Sequence of chain 2.B:
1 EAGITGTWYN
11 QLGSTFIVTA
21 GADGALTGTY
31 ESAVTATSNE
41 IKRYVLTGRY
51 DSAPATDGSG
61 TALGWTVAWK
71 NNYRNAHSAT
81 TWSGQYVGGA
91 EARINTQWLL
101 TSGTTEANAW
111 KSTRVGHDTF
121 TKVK

This protein binds this small molecule.
Small molecule (SMILES): O=C(CCCC[C@@H]1SC[C@@H]2NC(=O)N[C@@H]21)Nc1ccc([N+](=O)[O-])cc1

Binding-site contacts:
Ligand atom C4 contacts residue TRP110 of chain 1.A at 3.8 Å (hydrophobic).
Ligand atom C9 contacts residue TRP69 of chain 2.B at 3.8 Å (hydrophobic).
Ligand atom C8 contacts residue TRP69 of chain 2.B at 3.6 Å (hydrophobic).
Ligand atom C18 contacts residue TRP110 of chain 1.A at 3.9 Å (hydrophobic).
Ligand atom C5 contacts residue TRP98 of chain 2.B at 3.8 Å (hydrophobic).
Ligand atom C5 contacts residue ASP118 of chain 2.B at 3.9 Å.
Ligand atom C7 contacts residue TRP69 of chain 2.B at 3.8 Å (hydrophobic).
Ligand atom C3 contacts residue LEU12 of chain 2.B at 3.6 Å (hydrophobic).
Ligand atom C1 contacts residue SER78 of chain 2.B at 3.7 Å.
Ligand atom O2 contacts residue LEU100 of chain 2.B at 3.9 Å.
Ligand atom O3 contacts residue TYR30 of chain 2.B at 2.7 Å (h-bond).
Ligand atom O2 contacts residue SER78 of chain 2.B at 2.9 Å (h-bond).
Ligand atom C4 contacts residue LEU12 of chain 2.B at 3.8 Å (hydrophobic).
Ligand atom N1 contacts residue ASN10 of chain 2.B at 3.9 Å.
Ligand atom C10 contacts residue SER78 of chain 2.B at 3.8 Å.
Ligand atom C5 contacts residue LEU12 of chain 2.B at 3.8 Å (hydrophobic).
Ligand atom O27 contacts residue ARG114 of chain 2.B at 2.7 Å (salt-bridge).
Ligand atom C8 contacts residue LEU100 of chain 2.B at 4.0 Å (hydrophobic).
Ligand atom S1 contacts residue TRP82 of chain 2.B at 3.8 Å.
Ligand atom S1 contacts residue TRP69 of chain 2.B at 3.6 Å.
Ligand atom N1 contacts residue ASP118 of chain 2.B at 2.8 Å (salt-bridge).
Ligand atom C3 contacts residue ASN10 of chain 2.B at 3.7 Å.
Ligand atom C2 contacts residue TRP110 of chain 1.A at 3.5 Å (hydrophobic).
Ligand atom C10 contacts residue TRP69 of chain 2.B at 3.5 Å (hydrophobic).
Ligand atom N1 contacts residue LEU12 of chain 2.B at 3.6 Å.
Ligand atom N2 contacts residue SER14 of chain 2.B at 4.0 Å.
Ligand atom O3 contacts residue ASN10 of chain 2.B at 3.0 Å (h-bond).
Ligand atom C3 contacts residue SER14 of chain 2.B at 3.6 Å.
Ligand atom C3 contacts residue ASP118 of chain 2.B at 3.7 Å.
Ligand atom O3 contacts residue SER14 of chain 2.B at 2.7 Å (h-bond).
Ligand atom N25 contacts residue LYS111 of chain 1.A at 3.5 Å (salt-bridge).
Ligand atom O26 contacts residue LYS111 of chain 1.A at 2.6 Å (salt-bridge).
Ligand atom N25 contacts residue ARG114 of chain 2.B at 3.8 Å.
Ligand atom N2 contacts residue LEU12 of chain 2.B at 3.7 Å.
Ligand atom C6 contacts residue TRP98 of chain 2.B at 3.4 Å (hydrophobic).
Ligand atom O3 contacts residue ASP118 of chain 2.B at 3.8 Å.
Ligand atom O2 contacts residue ALA76 of chain 2.B at 3.9 Å.
Ligand atom S1 contacts residue THR80 of chain 2.B at 3.3 Å (h-bond).
Ligand atom C3 contacts residue TYR30 of chain 2.B at 3.6 Å (hydrophobic).
Ligand atom N1 contacts residue TYR30 of chain 2.B at 3.9 Å.

Sequence of chain 1.A:
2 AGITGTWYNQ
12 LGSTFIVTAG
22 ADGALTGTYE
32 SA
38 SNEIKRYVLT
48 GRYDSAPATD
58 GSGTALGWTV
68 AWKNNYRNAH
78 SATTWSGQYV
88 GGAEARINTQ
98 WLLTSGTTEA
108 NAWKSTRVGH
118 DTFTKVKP